Sequence of chain 1.A:
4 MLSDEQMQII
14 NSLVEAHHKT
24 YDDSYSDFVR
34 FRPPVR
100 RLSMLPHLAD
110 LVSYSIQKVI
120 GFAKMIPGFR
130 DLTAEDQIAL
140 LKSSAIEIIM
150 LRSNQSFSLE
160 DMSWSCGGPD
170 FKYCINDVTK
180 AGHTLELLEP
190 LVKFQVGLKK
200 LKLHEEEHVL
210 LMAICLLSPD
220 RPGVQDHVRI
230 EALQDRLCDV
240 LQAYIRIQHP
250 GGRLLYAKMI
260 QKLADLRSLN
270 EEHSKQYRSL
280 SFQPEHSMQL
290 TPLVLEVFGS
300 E

This small molecule binds to this protein.
Small molecule (SMILES): CC1[C@H](O)CC(=C/C=C2\CCC[C@@]3(C)[C@H]2CCCC[C@H]3[C@H](C)CCCC(C)(C)O)C[C@H]1O

Binding-site contacts:
Ligand atom O16 contacts residue HIS182 of chain 1.A at 2.7 Å (h-bond).
Ligand atom C29 contacts residue TYR24 of chain 1.A at 3.5 Å (hydrophobic).
Ligand atom C14 contacts residue HIS272 of chain 1.A at 3.9 Å.
Ligand atom C15 contacts residue PHE297 of chain 1.A at 3.6 Å (hydrophobic).
Ligand atom C32 contacts residue SER114 of chain 1.A at 3.8 Å.
Ligand atom O16 contacts residue HIS272 of chain 1.A at 2.9 Å (h-bond).
Ligand atom C32 contacts residue SER152 of chain 1.A at 4.0 Å.
Ligand atom C10 contacts residue HIS182 of chain 1.A at 3.4 Å.
Ligand atom C30 contacts residue ARG151 of chain 1.A at 4.0 Å.
Ligand atom C30 contacts residue SER114 of chain 1.A at 3.9 Å.
Ligand atom C10 contacts residue VAL177 of chain 1.A at 3.5 Å (hydrophobic).
Ligand atom C5 contacts residue ILE148 of chain 1.A at 4.0 Å (hydrophobic).
Ligand atom C17 contacts residue LEU289 of chain 1.A at 3.8 Å (hydrophobic).
Ligand atom C19 contacts residue TRP163 of chain 1.A at 3.5 Å (hydrophobic).
Ligand atom C4 contacts residue ILE148 of chain 1.A at 3.6 Å (hydrophobic).
Ligand atom O27 contacts residue SER152 of chain 1.A at 3.7 Å.
Ligand atom C26 contacts residue TYR24 of chain 1.A at 4.0 Å (hydrophobic).
Ligand atom C24 contacts residue SER152 of chain 1.A at 3.7 Å.
Ligand atom O27 contacts residue TYR24 of chain 1.A at 3.0 Å (h-bond).
Ligand atom C17 contacts residue TYR276 of chain 1.A at 3.9 Å (hydrophobic).
Ligand atom O31 contacts residue ARG151 of chain 1.A at 3.4 Å (salt-bridge).
Ligand atom C22 contacts residue SER152 of chain 1.A at 3.7 Å.
Ligand atom C5 contacts residue ILE145 of chain 1.A at 4.0 Å (hydrophobic).
Ligand atom C26 contacts residue CYS165 of chain 1.A at 3.7 Å (hydrophobic).
Ligand atom C21 contacts residue VAL177 of chain 1.A at 3.7 Å (hydrophobic).
Ligand atom C12 contacts residue HIS182 of chain 1.A at 3.4 Å.
Ligand atom C26 contacts residue SER155 of chain 1.A at 3.6 Å.
Ligand atom C14 contacts residue HIS182 of chain 1.A at 3.9 Å.
Ligand atom C6 contacts residue MET149 of chain 1.A at 3.9 Å (hydrophobic).
Ligand atom O31 contacts residue SER114 of chain 1.A at 2.8 Å (h-bond).
Ligand atom C15 contacts residue HIS272 of chain 1.A at 3.6 Å.
Ligand atom C25 contacts residue CYS165 of chain 1.A at 3.4 Å (hydrophobic).
Ligand atom C11 contacts residue VAL111 of chain 1.A at 3.7 Å (hydrophobic).
Ligand atom C23 contacts residue TRP163 of chain 1.A at 4.0 Å (hydrophobic).
Ligand atom O27 contacts residue SER155 of chain 1.A at 2.8 Å (h-bond).
Ligand atom C32 contacts residue LEU110 of chain 1.A at 3.8 Å (hydrophobic).
Ligand atom C23 contacts residue SER152 of chain 1.A at 3.5 Å.
Ligand atom C1 contacts residue LEU110 of chain 1.A at 4.0 Å (hydrophobic).
Ligand atom C25 contacts residue SER155 of chain 1.A at 3.5 Å.
Ligand atom C29 contacts residue ARG151 of chain 1.A at 3.5 Å.